Sequence of chain 59.E:
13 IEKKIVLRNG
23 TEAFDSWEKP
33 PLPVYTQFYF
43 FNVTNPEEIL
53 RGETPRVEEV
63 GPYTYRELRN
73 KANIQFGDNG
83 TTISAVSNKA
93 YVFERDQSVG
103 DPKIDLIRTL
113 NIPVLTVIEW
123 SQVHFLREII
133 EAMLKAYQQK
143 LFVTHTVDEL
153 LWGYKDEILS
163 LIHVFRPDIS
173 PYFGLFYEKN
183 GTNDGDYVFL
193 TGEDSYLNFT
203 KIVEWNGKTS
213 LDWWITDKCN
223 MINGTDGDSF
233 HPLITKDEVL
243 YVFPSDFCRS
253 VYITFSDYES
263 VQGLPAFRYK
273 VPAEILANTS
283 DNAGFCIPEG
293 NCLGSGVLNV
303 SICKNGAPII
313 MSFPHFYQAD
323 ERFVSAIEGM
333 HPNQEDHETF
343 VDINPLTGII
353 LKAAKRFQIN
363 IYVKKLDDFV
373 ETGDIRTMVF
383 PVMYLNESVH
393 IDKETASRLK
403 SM

A protein and the small-molecule ligand that binds it are described below.
Small molecule (SMILES): CC(=O)N[C@H]1[C@H](O[C@H]2[C@H](O)[C@@H](NC(C)=O)CO[C@@H]2CO)O[C@H](CO)[C@@H](O)[C@@H]1O

Binding-site contacts:
Ligand atom N2 contacts residue TYR93 of chain 59.E at 3.3 Å (h-bond).
Ligand atom C3 contacts residue VAL94 of chain 59.E at 4.4 Å (hydrophobic).
Ligand atom N2 contacts residue ASN182 of chain 59.E at 2.9 Å (h-bond).
Ligand atom O7 contacts residue ASN182 of chain 59.E at 2.9 Å (h-bond).
Ligand atom C8 contacts residue ASN182 of chain 59.E at 4.3 Å.
Ligand atom C7 contacts residue TYR93 of chain 59.E at 4.3 Å (hydrophobic).
Ligand atom O7 contacts residue LEU70 of chain 59.E at 3.7 Å.
Ligand atom C2 contacts residue ASN182 of chain 59.E at 2.5 Å.
Ligand atom O4 contacts residue VAL94 of chain 59.E at 3.7 Å.
Ligand atom C8 contacts residue TYR93 of chain 59.E at 4.4 Å (hydrophobic).
Ligand atom O7 contacts residue VAL94 of chain 59.E at 3.5 Å.
Ligand atom C2 contacts residue TYR93 of chain 59.E at 3.8 Å (hydrophobic).
Ligand atom C7 contacts residue TRP154 of chain 59.E at 4.5 Å (hydrophobic).
Ligand atom C7 contacts residue ASN182 of chain 59.E at 3.1 Å.
Ligand atom C3 contacts residue ASN182 of chain 59.E at 3.8 Å.
Ligand atom C4 contacts residue ASN182 of chain 59.E at 4.3 Å.
Ligand atom C8 contacts residue ASP150 of chain 59.E at 4.3 Å.
Ligand atom O3 contacts residue VAL94 of chain 59.E at 4.5 Å.
Ligand atom C3 contacts residue TYR93 of chain 59.E at 3.8 Å (hydrophobic).
Ligand atom C1 contacts residue TYR93 of chain 59.E at 3.8 Å (hydrophobic).
Ligand atom C1 contacts residue ASN182 of chain 59.E at 1.4 Å.
Ligand atom C8 contacts residue TRP154 of chain 59.E at 3.6 Å (hydrophobic).
Ligand atom C2 contacts residue VAL94 of chain 59.E at 4.3 Å (hydrophobic).
Ligand atom C5 contacts residue ASN182 of chain 59.E at 3.6 Å.
Ligand atom O7 contacts residue TRP154 of chain 59.E at 4.5 Å.
Ligand atom O5 contacts residue ASN182 of chain 59.E at 2.4 Å (h-bond).